Sequence of chain 10.A:
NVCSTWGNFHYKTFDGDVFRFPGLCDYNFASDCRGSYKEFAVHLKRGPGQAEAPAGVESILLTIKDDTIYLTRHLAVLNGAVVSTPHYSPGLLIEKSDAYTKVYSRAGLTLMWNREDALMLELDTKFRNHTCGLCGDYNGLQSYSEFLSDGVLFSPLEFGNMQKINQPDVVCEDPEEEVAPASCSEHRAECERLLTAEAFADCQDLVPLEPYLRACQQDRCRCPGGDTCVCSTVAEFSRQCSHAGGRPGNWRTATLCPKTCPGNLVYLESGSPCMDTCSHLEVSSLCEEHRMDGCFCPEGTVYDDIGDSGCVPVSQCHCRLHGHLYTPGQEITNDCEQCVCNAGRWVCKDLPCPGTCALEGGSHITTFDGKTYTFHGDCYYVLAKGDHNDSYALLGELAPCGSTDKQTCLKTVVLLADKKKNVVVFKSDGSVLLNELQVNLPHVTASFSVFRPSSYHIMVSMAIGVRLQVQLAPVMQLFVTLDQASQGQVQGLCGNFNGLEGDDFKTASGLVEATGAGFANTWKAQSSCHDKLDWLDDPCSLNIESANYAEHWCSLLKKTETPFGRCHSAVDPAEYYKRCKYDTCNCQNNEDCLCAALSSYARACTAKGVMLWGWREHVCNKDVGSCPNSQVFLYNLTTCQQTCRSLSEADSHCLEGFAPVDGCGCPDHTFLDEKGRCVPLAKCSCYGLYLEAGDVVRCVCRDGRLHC

A protein and the small-molecule ligand that binds it are described below.
Small molecule (SMILES): CC(=O)N[C@@H]1[C@@H](O)[C@H](O)[C@@H](CO)O[C@H]1O

Binding-site contacts:
Ligand atom O3 contacts residue ASN143 of chain 10.A at 3.8 Å.
Ligand atom C5 contacts residue ARG142 of chain 10.A at 4.2 Å.
Ligand atom C2 contacts residue ASN153 of chain 10.A at 3.8 Å.
Ligand atom C7 contacts residue ASN143 of chain 10.A at 3.9 Å.
Ligand atom N2 contacts residue ASN153 of chain 10.A at 4.3 Å.
Ligand atom C4 contacts residue ASN143 of chain 10.A at 3.0 Å.
Ligand atom O4 contacts residue ASN153 of chain 10.A at 3.9 Å.
Ligand atom O4 contacts residue ASN143 of chain 10.A at 4.2 Å.
Ligand atom N2 contacts residue ASN143 of chain 10.A at 3.5 Å (h-bond).
Ligand atom C7 contacts residue ASN153 of chain 10.A at 4.3 Å.
Ligand atom C6 contacts residue ASN143 of chain 10.A at 3.0 Å.
Ligand atom O3 contacts residue GLY154 of chain 10.A at 4.4 Å.
Ligand atom O7 contacts residue ASN143 of chain 10.A at 3.5 Å (h-bond).
Ligand atom C4 contacts residue ARG142 of chain 10.A at 3.9 Å.
Ligand atom O6 contacts residue ARG142 of chain 10.A at 3.8 Å.
Ligand atom C6 contacts residue ARG142 of chain 10.A at 3.4 Å.
Ligand atom C2 contacts residue ASN143 of chain 10.A at 2.5 Å.
Ligand atom O5 contacts residue ASN143 of chain 10.A at 2.4 Å (h-bond).
Ligand atom O4 contacts residue ARG142 of chain 10.A at 3.1 Å.
Ligand atom C4 contacts residue ASN153 of chain 10.A at 3.8 Å.
Ligand atom C3 contacts residue ASN143 of chain 10.A at 3.3 Å.
Ligand atom C5 contacts residue ASN143 of chain 10.A at 3.1 Å.
Ligand atom C1 contacts residue ASN143 of chain 10.A at 1.4 Å.
Ligand atom O3 contacts residue ASN153 of chain 10.A at 2.1 Å (h-bond).
Ligand atom O6 contacts residue ASN143 of chain 10.A at 2.7 Å (h-bond).
Ligand atom C3 contacts residue ASN153 of chain 10.A at 3.4 Å.
Ligand atom O7 contacts residue ASN153 of chain 10.A at 3.8 Å.